A small-molecule ligand and the protein it binds are described below.
Small molecule (SMILES): CC(=O)N[C@@H]1[C@@H](O)[C@H](O)[C@@H](CO)O[C@H]1O

Binding-site contacts:
Ligand atom C6 contacts residue SER47 of chain 3.A at 4.2 Å.
Ligand atom C3 contacts residue ASN46 of chain 3.A at 3.8 Å.
Ligand atom O5 contacts residue SER47 of chain 3.A at 4.5 Å.
Ligand atom C2 contacts residue ASN46 of chain 3.A at 2.5 Å.
Ligand atom C4 contacts residue ASN46 of chain 3.A at 4.2 Å.
Ligand atom O7 contacts residue ASN46 of chain 3.A at 4.0 Å.
Ligand atom N2 contacts residue ASN46 of chain 3.A at 3.0 Å (h-bond).
Ligand atom O6 contacts residue SER48 of chain 3.A at 3.8 Å.
Ligand atom O5 contacts residue ASN46 of chain 3.A at 2.3 Å (h-bond).
Ligand atom C5 contacts residue ASN46 of chain 3.A at 3.6 Å.
Ligand atom C7 contacts residue ASN46 of chain 3.A at 3.7 Å.
Ligand atom O6 contacts residue SER47 of chain 3.A at 2.9 Å (h-bond).
Ligand atom O6 contacts residue ASN46 of chain 3.A at 3.7 Å.
Ligand atom C6 contacts residue ASN46 of chain 3.A at 4.4 Å.
Ligand atom C6 contacts residue GLU28 of chain 3.A at 4.4 Å.
Ligand atom C1 contacts residue ASN46 of chain 3.A at 1.4 Å.

Sequence of chain 3.A:
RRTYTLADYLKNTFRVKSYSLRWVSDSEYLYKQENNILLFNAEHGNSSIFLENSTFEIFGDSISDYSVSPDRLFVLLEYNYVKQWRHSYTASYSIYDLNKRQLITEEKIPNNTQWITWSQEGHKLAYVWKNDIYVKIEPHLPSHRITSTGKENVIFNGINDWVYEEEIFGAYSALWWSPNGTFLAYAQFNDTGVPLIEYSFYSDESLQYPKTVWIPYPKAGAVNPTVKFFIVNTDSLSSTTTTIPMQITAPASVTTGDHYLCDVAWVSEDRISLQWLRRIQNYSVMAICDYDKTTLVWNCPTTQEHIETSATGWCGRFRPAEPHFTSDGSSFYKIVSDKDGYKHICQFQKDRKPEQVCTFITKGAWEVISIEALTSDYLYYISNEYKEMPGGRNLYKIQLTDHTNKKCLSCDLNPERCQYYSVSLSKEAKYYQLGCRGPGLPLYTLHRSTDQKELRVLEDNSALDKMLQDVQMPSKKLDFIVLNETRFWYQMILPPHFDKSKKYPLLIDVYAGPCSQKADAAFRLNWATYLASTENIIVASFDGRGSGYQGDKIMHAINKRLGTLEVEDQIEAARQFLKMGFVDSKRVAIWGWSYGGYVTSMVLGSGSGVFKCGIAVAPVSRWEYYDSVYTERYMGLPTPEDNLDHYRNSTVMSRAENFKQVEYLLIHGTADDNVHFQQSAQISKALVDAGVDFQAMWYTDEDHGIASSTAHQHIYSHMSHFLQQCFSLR